The protein below binds the small molecule below.
Small molecule (SMILES): OC[C@H]1O[C@H](O[C@H]2[C@H](O)[C@@H](O)[C@@H](O)O[C@@H]2CO)[C@H](O)[C@@H](O)[C@@H]1O

Sequence of chain 1.A:
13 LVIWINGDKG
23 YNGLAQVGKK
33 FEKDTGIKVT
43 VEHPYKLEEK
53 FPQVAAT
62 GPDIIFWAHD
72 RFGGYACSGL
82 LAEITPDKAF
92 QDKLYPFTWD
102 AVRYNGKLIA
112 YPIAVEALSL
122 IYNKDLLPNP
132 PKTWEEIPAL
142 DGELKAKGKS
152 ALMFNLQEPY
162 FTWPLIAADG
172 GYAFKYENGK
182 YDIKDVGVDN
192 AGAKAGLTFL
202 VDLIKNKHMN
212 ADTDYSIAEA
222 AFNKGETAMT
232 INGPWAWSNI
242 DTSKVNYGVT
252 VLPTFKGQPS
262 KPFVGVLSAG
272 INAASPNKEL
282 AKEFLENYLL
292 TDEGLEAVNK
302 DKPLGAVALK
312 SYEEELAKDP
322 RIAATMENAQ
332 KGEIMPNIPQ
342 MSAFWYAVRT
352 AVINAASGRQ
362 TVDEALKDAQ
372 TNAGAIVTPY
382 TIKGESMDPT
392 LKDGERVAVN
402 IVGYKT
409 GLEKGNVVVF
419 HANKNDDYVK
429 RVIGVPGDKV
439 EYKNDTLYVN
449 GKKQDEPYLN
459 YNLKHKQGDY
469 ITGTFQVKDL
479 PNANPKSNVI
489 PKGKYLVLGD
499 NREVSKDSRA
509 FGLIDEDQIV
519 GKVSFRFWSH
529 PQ

Binding-site contacts:
Ligand atom C3 contacts residue ASP71 of chain 1.A at 3.6 Å.
Ligand atom C2 contacts residue TRP236 of chain 1.A at 3.9 Å (hydrophobic).
Ligand atom O1 contacts residue ASN18 of chain 1.A at 3.5 Å (h-bond).
Ligand atom C6 contacts residue TYR161 of chain 1.A at 3.8 Å (hydrophobic).
Ligand atom O2 contacts residue ASP71 of chain 1.A at 2.7 Å (salt-bridge).
Ligand atom O4 contacts residue ARG72 of chain 1.A at 2.7 Å (salt-bridge).
Ligand atom C1 contacts residue LYS21 of chain 1.A at 3.5 Å.
Ligand atom O6 contacts residue PHE162 of chain 1.A at 3.7 Å.
Ligand atom O3 contacts residue ARG72 of chain 1.A at 2.8 Å (salt-bridge).
Ligand atom O3 contacts residue ALA69 of chain 1.A at 3.4 Å.
Ligand atom C6 contacts residue PRO160 of chain 1.A at 3.7 Å (hydrophobic).
Ligand atom O2 contacts residue LYS21 of chain 1.A at 2.7 Å (salt-bridge).
Ligand atom C1 contacts residue ASP20 of chain 1.A at 3.6 Å.
Ligand atom O5 contacts residue TYR161 of chain 1.A at 3.2 Å.
Ligand atom C6 contacts residue GLU159 of chain 1.A at 3.3 Å.
Ligand atom O2 contacts residue TRP68 of chain 1.A at 3.2 Å (h-bond).
Ligand atom O1 contacts residue LYS21 of chain 1.A at 2.7 Å (salt-bridge).
Ligand atom O6 contacts residue PRO160 of chain 1.A at 3.3 Å.
Ligand atom C6 contacts residue TRP346 of chain 1.A at 3.6 Å (hydrophobic).
Ligand atom C4 contacts residue ARG72 of chain 1.A at 3.9 Å.
Ligand atom C6 contacts residue PHE162 of chain 1.A at 3.9 Å (hydrophobic).
Ligand atom C1 contacts residue TYR161 of chain 1.A at 3.6 Å (hydrophobic).
Ligand atom C1 contacts residue TRP236 of chain 1.A at 3.7 Å (hydrophobic).
Ligand atom C5 contacts residue GLU159 of chain 1.A at 3.9 Å.
Ligand atom O3 contacts residue ASP71 of chain 1.A at 2.6 Å (salt-bridge).
Ligand atom O6 contacts residue TYR161 of chain 1.A at 3.0 Å (h-bond).
Ligand atom C3 contacts residue TRP68 of chain 1.A at 3.5 Å (hydrophobic).
Ligand atom O1 contacts residue ASP20 of chain 1.A at 2.8 Å (salt-bridge).
Ligand atom O2 contacts residue GLU117 of chain 1.A at 2.7 Å (salt-bridge).
Ligand atom C2 contacts residue ASP71 of chain 1.A at 3.5 Å.
Ligand atom C2 contacts residue GLU117 of chain 1.A at 3.5 Å.
Ligand atom O3 contacts residue GLU117 of chain 1.A at 3.8 Å.
Ligand atom O6 contacts residue GLU159 of chain 1.A at 2.6 Å (salt-bridge).
Ligand atom O2 contacts residue MET336 of chain 1.A at 3.8 Å.
Ligand atom C2 contacts residue LYS21 of chain 1.A at 3.6 Å.
Ligand atom O3 contacts residue TRP68 of chain 1.A at 3.4 Å (h-bond).
Ligand atom O4 contacts residue TRP346 of chain 1.A at 3.9 Å.
Ligand atom O3 contacts residue TRP346 of chain 1.A at 3.8 Å.
Ligand atom C4 contacts residue TRP346 of chain 1.A at 3.6 Å (hydrophobic).
Ligand atom O2 contacts residue ALA69 of chain 1.A at 3.4 Å.